Binding-site contacts:
Ligand atom O contacts residue ARG97 of chain 1.F at 3.3 Å (salt-bridge).
Ligand atom CE1 contacts residue GLU44 of chain 1.H at 3.0 Å.
Ligand atom N contacts residue ASN98 of chain 1.H at 2.7 Å (h-bond).
Ligand atom NE contacts residue LEU76 of chain 1.I at 3.3 Å.
Ligand atom CA contacts residue GLN17 of chain 1.I at 3.2 Å.
Ligand atom ND2 contacts residue SER82 of chain 1.I at 3.0 Å (h-bond).
Ligand atom N contacts residue GLN17 of chain 1.I at 2.9 Å (h-bond).
Ligand atom NH1 contacts residue ASP78 of chain 1.H at 2.9 Å (salt-bridge).
Ligand atom O contacts residue HIS79 of chain 1.I at 3.0 Å.
Ligand atom CZ contacts residue GLU44 of chain 1.H at 3.1 Å.
Ligand atom OH contacts residue LYS85 of chain 1.F at 3.4 Å (salt-bridge).
Ligand atom CA contacts residue ARG97 of chain 1.F at 3.4 Å.
Ligand atom O contacts residue HIS79 of chain 1.I at 3.1 Å.
Ligand atom OH contacts residue GLU44 of chain 1.H at 2.4 Å (salt-bridge).
Ligand atom NH2 contacts residue GLU80 of chain 1.H at 3.4 Å (salt-bridge).
Ligand atom CB contacts residue ASP78 of chain 1.H at 3.3 Å.
Ligand atom CA contacts residue HIS79 of chain 1.I at 3.4 Å.
Ligand atom CZ contacts residue ASP78 of chain 1.H at 3.3 Å.
Ligand atom C contacts residue HIS79 of chain 1.I at 3.3 Å.
Ligand atom O contacts residue GLU79 of chain 1.H at 3.0 Å (salt-bridge).
Ligand atom NE2 contacts residue ASN77 of chain 1.H at 3.3 Å (h-bond).
Ligand atom OG1 contacts residue ASP78 of chain 1.H at 2.6 Å (salt-bridge).
Ligand atom N contacts residue ALA98 of chain 1.F at 3.0 Å (h-bond).
Ligand atom NE contacts residue GLU49 of chain 1.H at 3.4 Å (salt-bridge).
Ligand atom NH2 contacts residue ARG76 of chain 1.H at 3.4 Å (salt-bridge).
Ligand atom CG contacts residue ASN77 of chain 1.H at 3.2 Å.
Ligand atom OH contacts residue VAL14 of chain 1.I at 3.2 Å.
Ligand atom CA contacts residue ALA98 of chain 1.F at 3.3 Å (hydrophobic).
Ligand atom CB contacts residue GLU83 of chain 1.I at 3.1 Å.
Ligand atom CA contacts residue GLU83 of chain 1.I at 3.4 Å.
Ligand atom N contacts residue ARG97 of chain 1.F at 3.1 Å (salt-bridge).
Ligand atom O contacts residue GLN100 of chain 1.H at 3.0 Å (h-bond).
Ligand atom N contacts residue GLU83 of chain 1.I at 2.7 Å (salt-bridge).
Ligand atom CG2 contacts residue ASP78 of chain 1.H at 2.9 Å.
Ligand atom N contacts residue HIS79 of chain 1.I at 3.4 Å.
Ligand atom CZ contacts residue LEU76 of chain 1.I at 3.4 Å (hydrophobic).
Ligand atom NH1 contacts residue GLU49 of chain 1.H at 3.3 Å.
Ligand atom O contacts residue ASN98 of chain 1.H at 2.9 Å (h-bond).
Ligand atom NH2 contacts residue ASP78 of chain 1.H at 2.9 Å (salt-bridge).
Ligand atom CD contacts residue HIS79 of chain 1.I at 3.4 Å.

Sequence of chain 1.F:
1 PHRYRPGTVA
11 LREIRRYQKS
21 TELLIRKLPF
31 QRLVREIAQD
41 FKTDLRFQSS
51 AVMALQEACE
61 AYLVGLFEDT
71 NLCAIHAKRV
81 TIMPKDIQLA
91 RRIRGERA

Sequence of chain 1.H:
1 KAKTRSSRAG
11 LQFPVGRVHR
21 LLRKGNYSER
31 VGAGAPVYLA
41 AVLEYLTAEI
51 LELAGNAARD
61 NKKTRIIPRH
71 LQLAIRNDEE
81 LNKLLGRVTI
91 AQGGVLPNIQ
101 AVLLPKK

Sequence of chain 1.I:
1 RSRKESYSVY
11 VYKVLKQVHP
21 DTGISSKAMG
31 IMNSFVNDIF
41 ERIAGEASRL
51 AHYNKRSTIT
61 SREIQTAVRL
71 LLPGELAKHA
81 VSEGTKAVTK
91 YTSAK

Sequence of chain 1.B:
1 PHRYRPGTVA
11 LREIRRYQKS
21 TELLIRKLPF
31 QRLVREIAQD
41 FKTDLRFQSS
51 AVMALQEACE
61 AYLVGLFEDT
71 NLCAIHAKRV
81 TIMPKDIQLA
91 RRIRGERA

The protein below binds the small molecule below.
Small molecule (SMILES): CC(C)C[C@H](NC(=O)[C@H](CC(N)=O)NC(=O)[C@H](Cc1ccc(O)cc1)NC(=O)CNC(=O)CN)C(=O)N[C@@H](CCCN=C(N)N)C(=O)N1CCC[C@H]1C(=O)N[C@@H](CCCN=C(N)N)C(=O)N[C@H](C(=O)N[C@@H](Cc1ccc(O)cc1)C(=O)N[C@@H](CCC(N)=O)C(=O)N1CCC[C@H]1C(=O)N[C@@H](CCC(N)=O)C(=O)N[C@@H](CCCN=C(N)N)C(=O)N[C@@H](Cc1ccc(O)cc1)C(=O)NCC(=O)NCC(N)=O)[C@@H](C)O